Sequence of chain 3.A:
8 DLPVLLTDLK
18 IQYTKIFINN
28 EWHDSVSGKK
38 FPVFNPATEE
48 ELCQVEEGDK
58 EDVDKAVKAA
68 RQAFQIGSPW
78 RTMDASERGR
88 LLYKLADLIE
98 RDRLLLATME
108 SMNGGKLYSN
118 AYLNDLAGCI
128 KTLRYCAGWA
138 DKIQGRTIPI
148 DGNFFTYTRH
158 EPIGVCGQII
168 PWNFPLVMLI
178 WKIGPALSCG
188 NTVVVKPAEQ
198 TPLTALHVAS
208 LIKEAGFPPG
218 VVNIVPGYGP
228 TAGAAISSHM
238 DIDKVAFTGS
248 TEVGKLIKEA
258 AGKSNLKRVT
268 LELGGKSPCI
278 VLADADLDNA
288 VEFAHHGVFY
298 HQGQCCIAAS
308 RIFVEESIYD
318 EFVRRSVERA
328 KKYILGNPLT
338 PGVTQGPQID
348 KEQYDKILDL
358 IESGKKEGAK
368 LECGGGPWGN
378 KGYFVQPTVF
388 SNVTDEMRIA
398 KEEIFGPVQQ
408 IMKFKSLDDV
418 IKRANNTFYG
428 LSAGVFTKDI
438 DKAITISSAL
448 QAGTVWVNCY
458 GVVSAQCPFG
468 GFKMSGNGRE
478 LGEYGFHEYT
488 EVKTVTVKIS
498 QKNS

Binding-site contacts:
Ligand atom C10 contacts residue PHE171 of chain 3.A at 3.4 Å (hydrophobic).
Ligand atom C21 contacts residue VAL460 of chain 3.A at 3.9 Å (hydrophobic).
Ligand atom C22 contacts residue GLY125 of chain 3.A at 3.9 Å.
Ligand atom C5 contacts residue GLY458 of chain 3.A at 3.8 Å.
Ligand atom C15 contacts residue TYR297 of chain 3.A at 3.9 Å (hydrophobic).
Ligand atom C20 contacts residue VAL460 of chain 3.A at 3.4 Å (hydrophobic).
Ligand atom C1 contacts residue ILE304 of chain 3.A at 3.8 Å (hydrophobic).
Ligand atom O24 contacts residue THR129 of chain 3.A at 3.3 Å (h-bond).
Ligand atom C10 contacts residue TYR297 of chain 3.A at 3.9 Å (hydrophobic).
Ligand atom O24 contacts residue GLY125 of chain 3.A at 3.8 Å.
Ligand atom O28 contacts residue TYR297 of chain 3.A at 4.0 Å.
Ligand atom N4 contacts residue GLY458 of chain 3.A at 3.6 Å (h-bond).
Ligand atom C11 contacts residue PHE171 of chain 3.A at 4.0 Å (hydrophobic).
Ligand atom C27 contacts residue GLY458 of chain 3.A at 3.8 Å.
Ligand atom N6 contacts residue ILE304 of chain 3.A at 3.9 Å.
Ligand atom O24 contacts residue VAL174 of chain 3.A at 3.8 Å.
Ligand atom O28 contacts residue CYS302 of chain 3.A at 2.8 Å (h-bond).
Ligand atom N7 contacts residue TYR297 of chain 3.A at 3.8 Å.
Ligand atom O24 contacts residue TRP178 of chain 3.A at 3.0 Å (h-bond).
Ligand atom O26 contacts residue HIS293 of chain 3.A at 3.5 Å (h-bond).
Ligand atom C1 contacts residue CYS302 of chain 3.A at 3.6 Å (hydrophobic).
Ligand atom C1 contacts residue TYR297 of chain 3.A at 3.6 Å (hydrophobic).
Ligand atom C3 contacts residue GLY458 of chain 3.A at 3.7 Å.
Ligand atom N23 contacts residue GLY125 of chain 3.A at 3.8 Å.
Ligand atom C8 contacts residue TYR297 of chain 3.A at 3.5 Å (hydrophobic).
Ligand atom C18 contacts residue GLY125 of chain 3.A at 4.0 Å.
Ligand atom C5 contacts residue TYR297 of chain 3.A at 3.9 Å (hydrophobic).
Ligand atom N23 contacts residue VAL460 of chain 3.A at 3.8 Å.
Ligand atom O28 contacts residue ILE304 of chain 3.A at 3.6 Å.
Ligand atom C13 contacts residue PHE171 of chain 3.A at 3.6 Å (hydrophobic).
Ligand atom C3 contacts residue TYR297 of chain 3.A at 3.7 Å (hydrophobic).
Ligand atom C25 contacts residue GLY294 of chain 3.A at 3.2 Å.
Ligand atom N6 contacts residue TYR297 of chain 3.A at 3.8 Å.
Ligand atom C18 contacts residue ASN121 of chain 3.A at 4.0 Å.
Ligand atom O26 contacts residue GLY458 of chain 3.A at 3.8 Å.
Ligand atom C2 contacts residue TYR297 of chain 3.A at 3.4 Å (hydrophobic).
Ligand atom O26 contacts residue GLY294 of chain 3.A at 3.6 Å.
Ligand atom C25 contacts residue ILE304 of chain 3.A at 3.7 Å (hydrophobic).
Ligand atom N9 contacts residue TYR297 of chain 3.A at 3.4 Å.
Ligand atom N4 contacts residue TYR297 of chain 3.A at 4.0 Å.

This small molecule binds to this protein.
Small molecule (SMILES): CC(C)CCn1c(CN2CCC(C(N)=O)CC2)nc2c1c(=O)n(C)c(=O)n2C